Sequence of chain 1.B:
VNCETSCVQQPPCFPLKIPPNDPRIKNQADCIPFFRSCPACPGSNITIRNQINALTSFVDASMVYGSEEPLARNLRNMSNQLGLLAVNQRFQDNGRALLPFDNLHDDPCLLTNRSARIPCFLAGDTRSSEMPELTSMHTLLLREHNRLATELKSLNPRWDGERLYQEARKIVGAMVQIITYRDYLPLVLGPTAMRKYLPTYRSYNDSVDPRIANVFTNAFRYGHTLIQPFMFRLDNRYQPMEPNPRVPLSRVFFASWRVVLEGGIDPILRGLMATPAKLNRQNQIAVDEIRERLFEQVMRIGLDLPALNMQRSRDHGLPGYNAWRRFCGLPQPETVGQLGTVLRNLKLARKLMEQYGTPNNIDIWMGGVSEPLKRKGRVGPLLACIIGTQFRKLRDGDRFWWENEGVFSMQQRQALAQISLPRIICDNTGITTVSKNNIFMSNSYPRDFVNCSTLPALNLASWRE

Sequence of chain 1.A:
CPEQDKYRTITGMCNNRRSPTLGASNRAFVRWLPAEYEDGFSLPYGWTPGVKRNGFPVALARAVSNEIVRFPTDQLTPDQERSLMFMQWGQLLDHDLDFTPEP

Binding-site contacts:
Ligand atom N18 contacts residue THR127 of chain 1.B at 3.1 Å (h-bond).
Ligand atom N17 contacts residue HEM1 of chain 1.P at 3.2 Å.
Ligand atom C11 contacts residue ARG128 of chain 1.B at 3.9 Å.
Ligand atom O24 contacts residue PHE296 of chain 1.B at 3.6 Å.
Ligand atom C12 contacts residue THR127 of chain 1.B at 3.8 Å.
Ligand atom C10 contacts residue ARG128 of chain 1.B at 3.8 Å.
Ligand atom C14 contacts residue ARG128 of chain 1.B at 3.6 Å.
Ligand atom C15 contacts residue THR127 of chain 1.B at 3.7 Å.
Ligand atom C12 contacts residue PHE99 of chain 1.A at 3.9 Å (hydrophobic).
Ligand atom C02 contacts residue ARG128 of chain 1.B at 3.9 Å.
Ligand atom C13 contacts residue HEM1 of chain 1.P at 3.1 Å.
Ligand atom C06 contacts residue HEM1 of chain 1.P at 3.5 Å.
Ligand atom C04 contacts residue PHE99 of chain 1.A at 3.7 Å (hydrophobic).
Ligand atom C01 contacts residue THR127 of chain 1.B at 3.5 Å.
Ligand atom C02 contacts residue THR127 of chain 1.B at 3.3 Å.
Ligand atom N19 contacts residue ARG128 of chain 1.B at 3.0 Å (salt-bridge).
Ligand atom C03 contacts residue ARG128 of chain 1.B at 3.9 Å.
Ligand atom C03 contacts residue PHE255 of chain 1.B at 3.3 Å (hydrophobic).
Ligand atom C13 contacts residue ARG128 of chain 1.B at 3.5 Å.
Ligand atom C10 contacts residue HEM1 of chain 1.P at 3.4 Å.
Ligand atom N21 contacts residue HEM1 of chain 1.P at 3.0 Å (h-bond).
Ligand atom N21 contacts residue HIS95 of chain 1.A at 2.9 Å (h-bond).
Ligand atom N23 contacts residue HEM1 of chain 1.P at 2.7 Å (h-bond).
Ligand atom C14 contacts residue HEM1 of chain 1.P at 3.4 Å.
Ligand atom N21 contacts residue ARG128 of chain 1.B at 3.9 Å.
Ligand atom C11 contacts residue HEM1 of chain 1.P at 3.6 Å.
Ligand atom N23 contacts residue PHE99 of chain 1.A at 3.7 Å.
Ligand atom N17 contacts residue GLU131 of chain 1.B at 3.6 Å.
Ligand atom C07 contacts residue PHE99 of chain 1.A at 3.7 Å (hydrophobic).
Ligand atom N20 contacts residue HEM1 of chain 1.P at 3.2 Å (h-bond).
Ligand atom C13 contacts residue HIS95 of chain 1.A at 3.8 Å.
Ligand atom N19 contacts residue HEM1 of chain 1.P at 3.1 Å.
Ligand atom O24 contacts residue HEM1 of chain 1.P at 3.7 Å.
Ligand atom C01 contacts residue ARG128 of chain 1.B at 3.6 Å.
Ligand atom C06 contacts residue ARG128 of chain 1.B at 3.9 Å.
Ligand atom N20 contacts residue HIS95 of chain 1.A at 3.3 Å (h-bond).
Ligand atom N22 contacts residue PHE99 of chain 1.A at 3.9 Å.
Ligand atom C16 contacts residue PHE296 of chain 1.B at 3.7 Å (hydrophobic).
Ligand atom N20 contacts residue GLN91 of chain 1.A at 3.3 Å (h-bond).
Ligand atom C01 contacts residue PHE255 of chain 1.B at 3.6 Å (hydrophobic).

This protein binds this small molecule.
Small molecule (SMILES): Cn1ccc(-c2cccc(COc3cc(N)nc4nn[nH]c34)c2)n1